Binding-site contacts:
Ligand atom N2 contacts residue ASN985 of chain 1.C at 3.0 Å (h-bond).
Ligand atom C4 contacts residue ASN985 of chain 1.C at 4.2 Å.
Ligand atom C7 contacts residue ASN560 of chain 1.C at 4.2 Å.
Ligand atom C1 contacts residue ASN985 of chain 1.C at 1.4 Å.
Ligand atom C2 contacts residue ASN985 of chain 1.C at 2.5 Å.
Ligand atom O7 contacts residue ASN985 of chain 1.C at 4.4 Å.
Ligand atom C8 contacts residue ASN560 of chain 1.C at 3.4 Å.
Ligand atom C7 contacts residue ASN985 of chain 1.C at 3.9 Å.
Ligand atom N2 contacts residue ASN560 of chain 1.C at 4.0 Å.
Ligand atom O6 contacts residue ASN766 of chain 1.A at 4.2 Å.
Ligand atom C3 contacts residue ASN985 of chain 1.C at 3.8 Å.
Ligand atom C5 contacts residue ASN985 of chain 1.C at 3.7 Å.
Ligand atom O5 contacts residue ASN985 of chain 1.C at 2.4 Å (h-bond).

The protein below binds the small molecule below.
Small molecule (SMILES): CC(=O)N[C@@H]1[C@@H](O)[C@H](O)[C@@H](CO)O[C@H]1O

Sequence of chain 1.A:
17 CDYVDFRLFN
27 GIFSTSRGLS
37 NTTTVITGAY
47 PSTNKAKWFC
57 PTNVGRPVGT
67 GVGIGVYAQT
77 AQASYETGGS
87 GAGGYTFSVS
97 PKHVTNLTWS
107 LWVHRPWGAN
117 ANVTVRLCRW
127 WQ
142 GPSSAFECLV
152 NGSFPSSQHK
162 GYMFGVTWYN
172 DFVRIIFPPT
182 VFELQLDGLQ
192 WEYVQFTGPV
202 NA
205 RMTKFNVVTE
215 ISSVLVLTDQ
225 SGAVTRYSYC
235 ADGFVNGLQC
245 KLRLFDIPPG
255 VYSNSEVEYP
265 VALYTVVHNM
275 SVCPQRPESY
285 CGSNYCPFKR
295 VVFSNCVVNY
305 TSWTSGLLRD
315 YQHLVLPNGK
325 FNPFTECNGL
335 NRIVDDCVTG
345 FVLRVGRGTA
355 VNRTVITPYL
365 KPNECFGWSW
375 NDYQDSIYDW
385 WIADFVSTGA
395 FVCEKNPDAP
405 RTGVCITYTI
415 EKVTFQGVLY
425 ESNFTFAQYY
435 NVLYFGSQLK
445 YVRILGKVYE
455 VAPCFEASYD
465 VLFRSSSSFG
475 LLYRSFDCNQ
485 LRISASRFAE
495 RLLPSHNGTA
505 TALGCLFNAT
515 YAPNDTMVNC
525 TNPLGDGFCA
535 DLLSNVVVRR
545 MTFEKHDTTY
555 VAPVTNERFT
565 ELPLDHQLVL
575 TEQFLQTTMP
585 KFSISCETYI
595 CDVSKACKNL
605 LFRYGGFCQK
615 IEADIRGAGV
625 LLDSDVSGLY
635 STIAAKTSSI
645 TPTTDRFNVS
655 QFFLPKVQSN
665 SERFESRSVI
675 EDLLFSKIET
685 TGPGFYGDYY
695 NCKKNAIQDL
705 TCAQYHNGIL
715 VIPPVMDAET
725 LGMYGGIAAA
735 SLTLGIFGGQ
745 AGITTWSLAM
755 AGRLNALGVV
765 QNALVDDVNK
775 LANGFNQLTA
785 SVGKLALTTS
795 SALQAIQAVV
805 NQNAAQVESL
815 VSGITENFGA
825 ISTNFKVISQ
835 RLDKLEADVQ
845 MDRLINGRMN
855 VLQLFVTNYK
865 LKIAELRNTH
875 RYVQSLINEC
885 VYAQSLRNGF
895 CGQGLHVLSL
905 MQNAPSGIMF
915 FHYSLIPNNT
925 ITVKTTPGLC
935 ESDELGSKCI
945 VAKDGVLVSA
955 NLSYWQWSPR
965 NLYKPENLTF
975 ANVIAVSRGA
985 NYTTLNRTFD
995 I

Sequence of chain 1.C:
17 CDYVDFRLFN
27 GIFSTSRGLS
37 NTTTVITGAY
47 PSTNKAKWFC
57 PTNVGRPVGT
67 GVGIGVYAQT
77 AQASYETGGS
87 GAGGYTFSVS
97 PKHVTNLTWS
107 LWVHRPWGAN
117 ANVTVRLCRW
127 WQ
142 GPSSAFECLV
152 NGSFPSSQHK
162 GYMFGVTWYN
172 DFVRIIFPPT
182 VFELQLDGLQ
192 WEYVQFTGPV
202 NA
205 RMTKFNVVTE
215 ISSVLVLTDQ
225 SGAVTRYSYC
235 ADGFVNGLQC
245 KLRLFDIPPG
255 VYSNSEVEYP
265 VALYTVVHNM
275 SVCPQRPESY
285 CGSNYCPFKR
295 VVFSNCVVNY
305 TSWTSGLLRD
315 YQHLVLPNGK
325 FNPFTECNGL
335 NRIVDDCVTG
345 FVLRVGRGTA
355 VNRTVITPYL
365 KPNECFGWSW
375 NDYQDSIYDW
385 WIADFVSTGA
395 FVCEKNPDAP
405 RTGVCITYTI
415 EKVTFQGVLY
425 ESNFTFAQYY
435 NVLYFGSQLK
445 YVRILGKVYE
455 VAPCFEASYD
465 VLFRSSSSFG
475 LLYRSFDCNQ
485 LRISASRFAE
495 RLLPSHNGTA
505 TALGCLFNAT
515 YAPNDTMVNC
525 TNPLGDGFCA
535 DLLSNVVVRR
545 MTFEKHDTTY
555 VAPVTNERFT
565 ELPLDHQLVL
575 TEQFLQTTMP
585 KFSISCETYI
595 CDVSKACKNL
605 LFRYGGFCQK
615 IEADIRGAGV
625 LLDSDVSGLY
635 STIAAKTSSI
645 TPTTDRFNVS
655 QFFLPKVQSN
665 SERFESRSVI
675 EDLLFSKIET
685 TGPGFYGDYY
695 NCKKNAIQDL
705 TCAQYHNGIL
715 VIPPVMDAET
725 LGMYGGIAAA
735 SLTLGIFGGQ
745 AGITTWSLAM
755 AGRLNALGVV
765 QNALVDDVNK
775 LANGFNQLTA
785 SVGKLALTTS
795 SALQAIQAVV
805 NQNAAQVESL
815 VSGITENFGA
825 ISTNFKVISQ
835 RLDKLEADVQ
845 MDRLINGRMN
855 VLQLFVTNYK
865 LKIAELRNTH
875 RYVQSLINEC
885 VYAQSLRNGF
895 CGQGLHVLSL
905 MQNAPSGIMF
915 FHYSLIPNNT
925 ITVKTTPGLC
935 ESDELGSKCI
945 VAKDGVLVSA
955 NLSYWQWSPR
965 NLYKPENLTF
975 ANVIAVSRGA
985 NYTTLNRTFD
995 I